Sequence of chain 1.A:
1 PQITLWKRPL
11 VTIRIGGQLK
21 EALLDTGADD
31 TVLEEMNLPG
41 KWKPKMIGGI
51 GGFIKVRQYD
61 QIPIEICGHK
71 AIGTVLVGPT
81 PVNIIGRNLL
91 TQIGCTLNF

Binding-site contacts:
Ligand atom C7 contacts residue VAL32 of chain 1.B at 3.7 Å (hydrophobic).
Ligand atom C15 contacts residue GLY27 of chain 1.B at 3.6 Å.
Ligand atom C36 contacts residue GLY49 of chain 1.A at 3.7 Å.
Ligand atom C17 contacts residue ASP25 of chain 1.B at 3.3 Å.
Ligand atom O23 contacts residue ALA28 of chain 1.A at 3.5 Å.
Ligand atom O18 contacts residue ASP25 of chain 1.B at 2.6 Å (salt-bridge).
Ligand atom O9 contacts residue ILE50 of chain 1.A at 3.5 Å.
Ligand atom C7 contacts residue ASP30 of chain 1.B at 3.4 Å.
Ligand atom C32 contacts residue ASP25 of chain 1.B at 3.3 Å.
Ligand atom C32 contacts residue GLY27 of chain 1.A at 3.7 Å.
Ligand atom C1 contacts residue ASP30 of chain 1.B at 3.1 Å.
Ligand atom C33 contacts residue GLY27 of chain 1.A at 3.4 Å.
Ligand atom O9 contacts residue ILE84 of chain 1.B at 3.4 Å.
Ligand atom N20 contacts residue GLY27 of chain 1.A at 3.2 Å (h-bond).
Ligand atom C17 contacts residue ASP25 of chain 1.A at 3.6 Å.
Ligand atom O10 contacts residue ILE50 of chain 1.A at 3.3 Å.
Ligand atom C36 contacts residue ILE50 of chain 1.A at 3.6 Å (hydrophobic).
Ligand atom C35 contacts residue PRO81 of chain 1.B at 3.7 Å (hydrophobic).
Ligand atom O26 contacts residue ASP30 of chain 1.A at 3.1 Å (salt-bridge).
Ligand atom C6 contacts residue ALA28 of chain 1.B at 3.5 Å (hydrophobic).
Ligand atom C36 contacts residue PRO81 of chain 1.B at 3.7 Å (hydrophobic).
Ligand atom O18 contacts residue GLY27 of chain 1.A at 3.5 Å.
Ligand atom C29 contacts residue ASP29 of chain 1.A at 3.8 Å.
Ligand atom O18 contacts residue ASP25 of chain 1.A at 2.6 Å (salt-bridge).
Ligand atom O1 contacts residue ASP30 of chain 1.B at 3.1 Å (salt-bridge).
Ligand atom C12 contacts residue GLY27 of chain 1.B at 3.6 Å.
Ligand atom C30 contacts residue GLY48 of chain 1.A at 3.1 Å.
Ligand atom C29 contacts residue GLY27 of chain 1.A at 3.6 Å.
Ligand atom C27 contacts residue ASP29 of chain 1.A at 3.6 Å.
Ligand atom O26 contacts residue ALA28 of chain 1.A at 3.6 Å.
Ligand atom O26 contacts residue ASP29 of chain 1.A at 3.1 Å (salt-bridge).
Ligand atom C20 contacts residue ILE84 of chain 1.A at 3.6 Å (hydrophobic).
Ligand atom C25 contacts residue ALA28 of chain 1.A at 3.7 Å (hydrophobic).
Ligand atom O10 contacts residue GLY49 of chain 1.B at 3.2 Å.
Ligand atom C4 contacts residue GLY48 of chain 1.B at 3.4 Å.
Ligand atom C16 contacts residue ASP25 of chain 1.B at 3.2 Å.
Ligand atom C31 contacts residue GLY48 of chain 1.A at 3.2 Å.
Ligand atom O10 contacts residue GLY48 of chain 1.B at 3.6 Å.
Ligand atom O28 contacts residue ASP29 of chain 1.A at 3.0 Å (salt-bridge).
Ligand atom C7 contacts residue ALA28 of chain 1.B at 3.3 Å (hydrophobic).

The small molecule below binds the protein below.
Small molecule (SMILES): CCC(CC)CN(C[C@@H](O)[C@H](Cc1ccccc1)NC(=O)O[C@H]1CO[C@H]2OCC[C@H]21)S(=O)(=O)c1ccc2c(c1)OCO2

Sequence of chain 1.B:
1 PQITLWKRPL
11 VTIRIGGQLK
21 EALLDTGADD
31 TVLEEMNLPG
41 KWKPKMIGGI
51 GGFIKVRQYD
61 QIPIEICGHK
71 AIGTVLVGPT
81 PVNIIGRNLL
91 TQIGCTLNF